Binding-site contacts:
Ligand atom O7 contacts residue ASP239 of chain 2.A at 3.9 Å.
Ligand atom N2 contacts residue ASN244 of chain 2.A at 3.0 Å (h-bond).
Ligand atom C7 contacts residue ASP239 of chain 2.A at 4.5 Å.
Ligand atom C5 contacts residue ASN244 of chain 2.A at 3.7 Å.
Ligand atom O7 contacts residue ASN244 of chain 2.A at 4.1 Å.
Ligand atom C1 contacts residue ASN244 of chain 2.A at 1.8 Å.
Ligand atom C7 contacts residue ASN244 of chain 2.A at 3.7 Å.
Ligand atom C8 contacts residue LYS165 of chain 2.A at 2.7 Å.
Ligand atom O7 contacts residue LYS243 of chain 2.A at 4.1 Å.
Ligand atom O5 contacts residue ASN244 of chain 2.A at 2.4 Å (h-bond).
Ligand atom N2 contacts residue LEU240 of chain 2.A at 4.4 Å.
Ligand atom C7 contacts residue LYS165 of chain 2.A at 3.7 Å.
Ligand atom C8 contacts residue LEU240 of chain 2.A at 3.5 Å (hydrophobic).
Ligand atom C4 contacts residue ASN244 of chain 2.A at 4.1 Å.
Ligand atom C2 contacts residue ASN244 of chain 2.A at 2.7 Å.
Ligand atom C7 contacts residue LEU240 of chain 2.A at 4.0 Å (hydrophobic).
Ligand atom C3 contacts residue ASN244 of chain 2.A at 4.0 Å.
Ligand atom C8 contacts residue ASP239 of chain 2.A at 3.9 Å.

Sequence of chain 2.A:
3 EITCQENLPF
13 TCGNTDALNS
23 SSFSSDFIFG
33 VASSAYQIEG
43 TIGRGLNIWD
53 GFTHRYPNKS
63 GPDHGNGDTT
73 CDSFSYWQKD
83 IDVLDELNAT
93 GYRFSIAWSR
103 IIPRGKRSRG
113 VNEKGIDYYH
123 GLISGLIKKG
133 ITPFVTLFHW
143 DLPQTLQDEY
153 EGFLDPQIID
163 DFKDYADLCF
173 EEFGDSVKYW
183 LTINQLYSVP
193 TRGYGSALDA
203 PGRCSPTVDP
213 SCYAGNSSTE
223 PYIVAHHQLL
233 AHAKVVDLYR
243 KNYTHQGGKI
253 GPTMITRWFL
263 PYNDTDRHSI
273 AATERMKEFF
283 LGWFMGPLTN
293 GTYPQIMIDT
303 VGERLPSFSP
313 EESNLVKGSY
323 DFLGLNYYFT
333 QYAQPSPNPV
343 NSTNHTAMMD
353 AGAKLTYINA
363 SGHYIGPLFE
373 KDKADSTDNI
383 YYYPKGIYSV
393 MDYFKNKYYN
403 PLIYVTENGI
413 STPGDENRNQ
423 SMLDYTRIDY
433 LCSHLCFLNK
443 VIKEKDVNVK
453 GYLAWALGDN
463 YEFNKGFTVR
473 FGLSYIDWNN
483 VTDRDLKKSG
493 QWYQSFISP

This protein binds this small molecule.
Small molecule (SMILES): CC(=O)N[C@@H]1[C@@H](O)[C@H](O)[C@@H](CO)O[C@H]1O